A small-molecule ligand and the protein it binds are described below.
Small molecule (SMILES): O=C(O)c1ccc2c(c1)nc(Nc1cccc(Cl)c1)c1ccncc12

Binding-site contacts:
Ligand atom C17 contacts residue GLY45 of chain 1.A at 3.9 Å.
Ligand atom N15 contacts residue MET162 of chain 1.A at 3.9 Å.
Ligand atom C13 contacts residue GLU113 of chain 1.A at 3.8 Å.
Ligand atom C18 contacts residue GLY45 of chain 1.A at 3.4 Å.
Ligand atom C23 contacts residue LYS67 of chain 1.A at 3.6 Å.
Ligand atom O24 contacts residue ASP174 of chain 1.A at 3.0 Å (salt-bridge).
Ligand atom C7 contacts residue MET162 of chain 1.A at 3.6 Å (hydrophobic).
Ligand atom C6 contacts residue ILE173 of chain 1.A at 3.5 Å (hydrophobic).
Ligand atom CL22 contacts residue GLY45 of chain 1.A at 3.6 Å.
Ligand atom C10 contacts residue MET162 of chain 1.A at 3.6 Å (hydrophobic).
Ligand atom C11 contacts residue VAL115 of chain 1.A at 3.0 Å (hydrophobic).
Ligand atom C1 contacts residue ILE173 of chain 1.A at 3.8 Å (hydrophobic).
Ligand atom C5 contacts residue ILE173 of chain 1.A at 3.8 Å (hydrophobic).
Ligand atom C10 contacts residue VAL52 of chain 1.A at 3.9 Å (hydrophobic).
Ligand atom O25 contacts residue LYS67 of chain 1.A at 2.8 Å (salt-bridge).
Ligand atom C19 contacts residue GLY45 of chain 1.A at 3.5 Å.
Ligand atom N12 contacts residue ILE65 of chain 1.A at 3.6 Å.
Ligand atom O24 contacts residue LYS67 of chain 1.A at 3.8 Å.
Ligand atom CL22 contacts residue ARG46 of chain 1.A at 3.5 Å.
Ligand atom C1 contacts residue VAL52 of chain 1.A at 4.0 Å (hydrophobic).
Ligand atom C8 contacts residue MET162 of chain 1.A at 3.5 Å (hydrophobic).
Ligand atom C8 contacts residue ILE65 of chain 1.A at 3.9 Å (hydrophobic).
Ligand atom C13 contacts residue ILE65 of chain 1.A at 3.5 Å (hydrophobic).
Ligand atom CL22 contacts residue GLY47 of chain 1.A at 3.6 Å.
Ligand atom C23 contacts residue ASP174 of chain 1.A at 3.3 Å.
Ligand atom N12 contacts residue TYR114 of chain 1.A at 3.7 Å.
Ligand atom N9 contacts residue VAL52 of chain 1.A at 3.7 Å.
Ligand atom N12 contacts residue VAL115 of chain 1.A at 2.8 Å (h-bond).
Ligand atom C14 contacts residue MET162 of chain 1.A at 3.9 Å (hydrophobic).
Ligand atom CL22 contacts residue VAL52 of chain 1.A at 3.8 Å.
Ligand atom C13 contacts residue VAL115 of chain 1.A at 3.7 Å (hydrophobic).
Ligand atom C2 contacts residue MET162 of chain 1.A at 4.0 Å (hydrophobic).
Ligand atom C4 contacts residue ILE173 of chain 1.A at 3.9 Å (hydrophobic).
Ligand atom O25 contacts residue ASP174 of chain 1.A at 3.3 Å.
Ligand atom C17 contacts residue VAL52 of chain 1.A at 4.0 Å (hydrophobic).
Ligand atom C21 contacts residue VAL44 of chain 1.A at 3.9 Å (hydrophobic).
Ligand atom C4 contacts residue THR112 of chain 1.A at 3.7 Å.
Ligand atom C3 contacts residue THR112 of chain 1.A at 3.5 Å.
Ligand atom N15 contacts residue VAL44 of chain 1.A at 3.7 Å.
Ligand atom C13 contacts residue MET162 of chain 1.A at 3.8 Å (hydrophobic).

Sequence of chain 1.A:
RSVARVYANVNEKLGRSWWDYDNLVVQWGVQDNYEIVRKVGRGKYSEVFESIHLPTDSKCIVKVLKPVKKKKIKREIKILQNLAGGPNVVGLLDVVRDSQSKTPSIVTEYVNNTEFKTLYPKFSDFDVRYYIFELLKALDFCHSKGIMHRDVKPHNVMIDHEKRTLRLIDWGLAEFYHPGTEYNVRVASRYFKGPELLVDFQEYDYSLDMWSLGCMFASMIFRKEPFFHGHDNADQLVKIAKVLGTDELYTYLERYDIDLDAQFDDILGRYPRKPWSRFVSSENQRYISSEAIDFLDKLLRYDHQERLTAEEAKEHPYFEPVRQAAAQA